The small molecule below binds the protein below.
Small molecule (SMILES): CO[C@H]1O[C@H](CO)[C@@H](O)[C@H](O)[C@@H]1O

Sequence of chain 1.B:
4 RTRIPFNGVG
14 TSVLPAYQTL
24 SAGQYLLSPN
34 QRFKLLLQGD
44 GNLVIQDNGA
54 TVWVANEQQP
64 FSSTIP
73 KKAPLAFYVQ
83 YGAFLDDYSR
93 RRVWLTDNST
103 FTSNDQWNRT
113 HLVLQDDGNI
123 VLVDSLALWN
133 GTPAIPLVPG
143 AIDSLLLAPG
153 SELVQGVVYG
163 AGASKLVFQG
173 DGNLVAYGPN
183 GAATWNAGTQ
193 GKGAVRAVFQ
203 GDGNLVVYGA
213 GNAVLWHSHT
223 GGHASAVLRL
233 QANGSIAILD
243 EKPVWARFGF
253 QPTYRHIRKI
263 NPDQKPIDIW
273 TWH

Binding-site contacts:
Ligand atom C4 contacts residue TYR179 of chain 1.B at 3.8 Å (hydrophobic).
Ligand atom O3 contacts residue ASP173 of chain 1.B at 3.3 Å (salt-bridge).
Ligand atom O2 contacts residue ASN175 of chain 1.B at 3.0 Å (h-bond).
Ligand atom O4 contacts residue TYR179 of chain 1.B at 2.6 Å (h-bond).
Ligand atom O5 contacts residue ASN175 of chain 1.B at 3.6 Å (h-bond).
Ligand atom O3 contacts residue TYR179 of chain 1.B at 3.9 Å.
Ligand atom O4 contacts residue GLN171 of chain 1.B at 4.3 Å.
Ligand atom C2 contacts residue GLN192 of chain 1.B at 4.3 Å.
Ligand atom C7 contacts residue GLN192 of chain 1.B at 4.5 Å.
Ligand atom O6 contacts residue ALA185 of chain 1.B at 4.2 Å.
Ligand atom C6 contacts residue ALA185 of chain 1.B at 3.8 Å (hydrophobic).
Ligand atom C2 contacts residue ASN175 of chain 1.B at 4.1 Å.
Ligand atom C4 contacts residue GLN171 of chain 1.B at 4.5 Å.
Ligand atom O5 contacts residue ASN188 of chain 1.B at 4.1 Å.
Ligand atom C6 contacts residue ASN188 of chain 1.B at 4.0 Å.
Ligand atom C6 contacts residue VAL177 of chain 1.B at 4.4 Å (hydrophobic).
Ligand atom C1 contacts residue GLN192 of chain 1.B at 3.5 Å.
Ligand atom O4 contacts residue ALA185 of chain 1.B at 4.4 Å.
Ligand atom O2 contacts residue GLN192 of chain 1.B at 3.8 Å.
Ligand atom C4 contacts residue ASN175 of chain 1.B at 4.1 Å.
Ligand atom O2 contacts residue GLN171 of chain 1.B at 4.0 Å.
Ligand atom C1 contacts residue ASN175 of chain 1.B at 4.3 Å.
Ligand atom C3 contacts residue GLN171 of chain 1.B at 4.2 Å.
Ligand atom O4 contacts residue VAL177 of chain 1.B at 4.0 Å.
Ligand atom O2 contacts residue ASP173 of chain 1.B at 2.4 Å (salt-bridge).
Ligand atom C3 contacts residue TYR179 of chain 1.B at 4.4 Å (hydrophobic).
Ligand atom C3 contacts residue ASP173 of chain 1.B at 3.8 Å.
Ligand atom C4 contacts residue VAL177 of chain 1.B at 4.2 Å (hydrophobic).
Ligand atom O6 contacts residue ASN188 of chain 1.B at 3.4 Å (h-bond).
Ligand atom O5 contacts residue GLN192 of chain 1.B at 3.8 Å.
Ligand atom O3 contacts residue GLN171 of chain 1.B at 3.3 Å (h-bond).
Ligand atom C2 contacts residue ASP173 of chain 1.B at 3.1 Å.
Ligand atom O1 contacts residue GLN192 of chain 1.B at 4.5 Å.
Ligand atom C5 contacts residue ASN175 of chain 1.B at 4.2 Å.